Binding-site contacts:
Ligand atom CB contacts residue THR49 of chain 58.O at 4.0 Å.
Ligand atom CD2 contacts residue TYR38 of chain 58.N at 3.8 Å (hydrophobic).
Ligand atom NH1 contacts residue GLY27 of chain 58.N at 4.4 Å.
Ligand atom CG contacts residue TYR38 of chain 58.N at 3.7 Å (hydrophobic).
Ligand atom CD1 contacts residue ALA34 of chain 58.N at 4.3 Å (hydrophobic).
Ligand atom CE2 contacts residue ASP55 of chain 58.O at 3.6 Å.
Ligand atom O contacts residue PRO52 of chain 58.O at 4.0 Å.
Ligand atom NH2 contacts residue MET606 of chain 58.O at 4.2 Å.
Ligand atom CB contacts residue VAL56 of chain 58.O at 4.2 Å (hydrophobic).
Ligand atom CD2 contacts residue HIS54 of chain 58.O at 4.4 Å.
Ligand atom N contacts residue VAL50 of chain 58.O at 4.2 Å.
Ligand atom CD2 contacts residue ASP55 of chain 58.O at 3.8 Å.
Ligand atom CB contacts residue ALA34 of chain 58.N at 4.3 Å (hydrophobic).
Ligand atom NH1 contacts residue PHE31 of chain 58.N at 3.0 Å.
Ligand atom C contacts residue VAL50 of chain 58.O at 3.6 Å (hydrophobic).
Ligand atom CB contacts residue PRO52 of chain 58.O at 3.8 Å (hydrophobic).
Ligand atom O contacts residue THR49 of chain 58.O at 4.2 Å.
Ligand atom OG1 contacts residue PRO48 of chain 58.O at 3.1 Å.
Ligand atom NH1 contacts residue MET606 of chain 58.O at 4.0 Å.
Ligand atom OG1 contacts residue THR49 of chain 58.O at 4.2 Å.
Ligand atom CB contacts residue PRO48 of chain 58.O at 3.9 Å (hydrophobic).
Ligand atom CA contacts residue PRO52 of chain 58.O at 4.1 Å (hydrophobic).
Ligand atom CZ contacts residue PHE31 of chain 58.N at 4.3 Å (hydrophobic).
Ligand atom NH2 contacts residue THR602 of chain 58.O at 4.4 Å.
Ligand atom O contacts residue ALA34 of chain 58.N at 4.1 Å.
Ligand atom CB contacts residue TYR38 of chain 58.N at 3.6 Å (hydrophobic).
Ligand atom CA contacts residue VAL50 of chain 58.O at 3.0 Å (hydrophobic).
Ligand atom O contacts residue GLY17 of chain 58.O at 4.0 Å.
Ligand atom CE2 contacts residue THR599 of chain 58.O at 4.2 Å.
Ligand atom C contacts residue PRO52 of chain 58.O at 4.2 Å (hydrophobic).
Ligand atom CD1 contacts residue TYR38 of chain 58.N at 4.4 Å (hydrophobic).
Ligand atom O contacts residue VAL50 of chain 58.O at 3.7 Å.
Ligand atom CA contacts residue PRO48 of chain 58.O at 4.2 Å (hydrophobic).
Ligand atom N contacts residue PRO52 of chain 58.O at 4.0 Å.
Ligand atom CA contacts residue ALA51 of chain 58.O at 4.4 Å (hydrophobic).
Ligand atom N contacts residue VAL50 of chain 58.O at 3.6 Å (h-bond).
Ligand atom CD2 contacts residue VAL56 of chain 58.O at 3.8 Å (hydrophobic).
Ligand atom CZ contacts residue PHE31 of chain 58.N at 4.2 Å (hydrophobic).
Ligand atom C contacts residue PRO48 of chain 58.O at 3.9 Å (hydrophobic).
Ligand atom O contacts residue PRO48 of chain 58.O at 3.4 Å.

Sequence of chain 58.P:
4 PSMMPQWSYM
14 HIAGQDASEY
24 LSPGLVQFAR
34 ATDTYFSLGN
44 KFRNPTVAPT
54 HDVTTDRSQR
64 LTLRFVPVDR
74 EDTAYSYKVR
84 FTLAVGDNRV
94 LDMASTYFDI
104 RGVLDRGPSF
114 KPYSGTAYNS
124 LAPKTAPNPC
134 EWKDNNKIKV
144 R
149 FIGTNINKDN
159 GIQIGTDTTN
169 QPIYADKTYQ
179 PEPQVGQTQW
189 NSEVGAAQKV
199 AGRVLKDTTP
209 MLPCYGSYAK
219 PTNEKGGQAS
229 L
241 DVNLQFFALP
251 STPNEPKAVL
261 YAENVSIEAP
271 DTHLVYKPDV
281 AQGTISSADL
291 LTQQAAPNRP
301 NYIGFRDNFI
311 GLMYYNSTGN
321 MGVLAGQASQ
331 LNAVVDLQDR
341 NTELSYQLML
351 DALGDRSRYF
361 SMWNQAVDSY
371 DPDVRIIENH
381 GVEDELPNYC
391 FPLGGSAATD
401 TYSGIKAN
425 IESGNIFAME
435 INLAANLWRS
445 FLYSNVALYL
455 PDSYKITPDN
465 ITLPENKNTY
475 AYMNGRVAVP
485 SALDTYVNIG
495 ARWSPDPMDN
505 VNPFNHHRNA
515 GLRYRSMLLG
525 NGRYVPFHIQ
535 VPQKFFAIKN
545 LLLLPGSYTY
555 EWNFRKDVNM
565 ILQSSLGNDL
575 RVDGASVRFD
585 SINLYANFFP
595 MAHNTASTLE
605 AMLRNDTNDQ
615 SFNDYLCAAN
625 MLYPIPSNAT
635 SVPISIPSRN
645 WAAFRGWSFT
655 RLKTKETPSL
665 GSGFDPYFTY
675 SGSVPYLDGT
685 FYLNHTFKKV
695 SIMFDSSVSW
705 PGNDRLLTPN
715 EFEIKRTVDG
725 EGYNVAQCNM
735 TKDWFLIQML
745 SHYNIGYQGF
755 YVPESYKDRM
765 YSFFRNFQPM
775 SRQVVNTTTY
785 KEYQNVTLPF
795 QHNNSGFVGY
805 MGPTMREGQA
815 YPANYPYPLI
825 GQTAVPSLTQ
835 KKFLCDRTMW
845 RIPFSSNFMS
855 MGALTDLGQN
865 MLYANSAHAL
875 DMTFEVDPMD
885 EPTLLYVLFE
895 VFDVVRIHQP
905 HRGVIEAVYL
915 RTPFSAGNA

Sequence of chain 58.N:
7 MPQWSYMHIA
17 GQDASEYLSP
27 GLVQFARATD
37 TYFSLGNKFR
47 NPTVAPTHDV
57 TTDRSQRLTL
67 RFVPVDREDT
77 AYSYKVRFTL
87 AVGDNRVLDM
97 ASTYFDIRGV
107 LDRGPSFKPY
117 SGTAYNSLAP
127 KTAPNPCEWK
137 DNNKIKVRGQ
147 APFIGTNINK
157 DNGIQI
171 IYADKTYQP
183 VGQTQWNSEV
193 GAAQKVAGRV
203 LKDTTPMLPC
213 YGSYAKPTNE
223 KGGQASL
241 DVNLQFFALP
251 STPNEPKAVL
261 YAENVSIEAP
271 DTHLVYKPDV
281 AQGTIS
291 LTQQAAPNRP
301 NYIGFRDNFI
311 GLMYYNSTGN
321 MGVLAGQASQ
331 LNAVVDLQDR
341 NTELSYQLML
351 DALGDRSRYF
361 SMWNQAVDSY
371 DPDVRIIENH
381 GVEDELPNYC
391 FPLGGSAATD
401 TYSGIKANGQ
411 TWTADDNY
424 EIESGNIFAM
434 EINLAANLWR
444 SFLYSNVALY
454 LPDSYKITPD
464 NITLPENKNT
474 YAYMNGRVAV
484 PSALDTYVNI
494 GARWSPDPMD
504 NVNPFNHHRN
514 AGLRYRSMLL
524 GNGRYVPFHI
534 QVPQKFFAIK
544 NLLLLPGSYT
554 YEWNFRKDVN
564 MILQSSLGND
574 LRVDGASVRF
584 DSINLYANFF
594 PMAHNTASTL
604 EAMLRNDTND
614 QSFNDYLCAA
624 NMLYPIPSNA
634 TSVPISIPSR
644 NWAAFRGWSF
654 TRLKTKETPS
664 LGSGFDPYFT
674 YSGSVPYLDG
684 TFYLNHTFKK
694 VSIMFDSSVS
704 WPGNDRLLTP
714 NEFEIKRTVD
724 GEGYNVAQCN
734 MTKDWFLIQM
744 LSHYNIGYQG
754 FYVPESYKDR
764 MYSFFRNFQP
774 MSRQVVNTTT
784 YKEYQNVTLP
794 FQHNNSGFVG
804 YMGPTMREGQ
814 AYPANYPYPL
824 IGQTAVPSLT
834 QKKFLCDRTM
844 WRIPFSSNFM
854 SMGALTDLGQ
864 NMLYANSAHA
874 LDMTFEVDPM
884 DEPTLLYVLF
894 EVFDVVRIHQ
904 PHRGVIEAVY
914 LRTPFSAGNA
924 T

Sequence of chain 58.O:
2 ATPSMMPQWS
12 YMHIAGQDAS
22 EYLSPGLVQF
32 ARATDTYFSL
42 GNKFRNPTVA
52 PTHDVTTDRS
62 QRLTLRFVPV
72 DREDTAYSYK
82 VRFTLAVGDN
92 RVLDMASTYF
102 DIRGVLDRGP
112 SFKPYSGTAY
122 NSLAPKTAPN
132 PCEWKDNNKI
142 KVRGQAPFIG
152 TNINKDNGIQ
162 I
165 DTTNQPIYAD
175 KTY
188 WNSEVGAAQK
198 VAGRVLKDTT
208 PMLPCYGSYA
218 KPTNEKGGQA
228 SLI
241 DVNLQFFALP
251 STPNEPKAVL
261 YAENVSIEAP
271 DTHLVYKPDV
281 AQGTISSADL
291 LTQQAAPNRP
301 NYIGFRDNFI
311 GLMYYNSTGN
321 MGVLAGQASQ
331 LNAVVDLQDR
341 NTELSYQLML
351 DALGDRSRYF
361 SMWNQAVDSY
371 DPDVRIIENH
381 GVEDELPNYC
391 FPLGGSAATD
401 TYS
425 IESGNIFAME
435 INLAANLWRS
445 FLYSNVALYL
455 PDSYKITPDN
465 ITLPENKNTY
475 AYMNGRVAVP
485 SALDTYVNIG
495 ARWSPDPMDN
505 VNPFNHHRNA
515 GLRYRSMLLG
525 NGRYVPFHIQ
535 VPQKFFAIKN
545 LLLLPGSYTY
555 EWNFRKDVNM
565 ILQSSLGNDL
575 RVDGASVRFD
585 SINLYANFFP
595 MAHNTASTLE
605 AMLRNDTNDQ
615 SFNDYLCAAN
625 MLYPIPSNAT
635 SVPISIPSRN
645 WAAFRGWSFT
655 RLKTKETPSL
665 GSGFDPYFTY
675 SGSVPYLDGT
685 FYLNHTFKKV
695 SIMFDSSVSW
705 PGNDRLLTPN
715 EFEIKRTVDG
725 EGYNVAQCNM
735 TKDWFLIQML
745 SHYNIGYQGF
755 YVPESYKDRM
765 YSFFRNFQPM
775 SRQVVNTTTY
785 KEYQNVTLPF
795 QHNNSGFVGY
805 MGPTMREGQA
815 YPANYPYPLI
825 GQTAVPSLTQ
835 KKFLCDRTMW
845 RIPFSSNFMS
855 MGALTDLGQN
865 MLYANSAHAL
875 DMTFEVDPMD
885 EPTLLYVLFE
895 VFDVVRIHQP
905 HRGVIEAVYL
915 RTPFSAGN

The small molecule below binds the protein below.
Small molecule (SMILES): CSCC[C@H](NC(=O)[C@H](Cc1ccccc1)NC(=O)[C@H]1CCCN1C(=O)[C@@H](N)CCCN=C(N)N)C(=O)NCC(=O)N[C@@H](C=O)[C@@H](C)O